Binding-site contacts:
Ligand atom C2 contacts residue PRO122 of chain 1.B at 3.8 Å (hydrophobic).
Ligand atom C1 contacts residue PRO122 of chain 1.B at 3.9 Å (hydrophobic).
Ligand atom C6 contacts residue PRO122 of chain 1.B at 3.9 Å (hydrophobic).
Ligand atom N1 contacts residue TYR121 of chain 1.B at 3.6 Å.
Ligand atom C1 contacts residue ASP120 of chain 1.B at 4.1 Å.
Ligand atom C8 contacts residue ASP120 of chain 1.B at 4.3 Å.
Ligand atom N1 contacts residue U4C1 of chain 1.F at 4.2 Å.
Ligand atom N1 contacts residue ASP120 of chain 1.B at 4.2 Å.
Ligand atom C10 contacts residue U4C1 of chain 1.F at 4.0 Å.
Ligand atom C3 contacts residue PRO122 of chain 1.B at 3.5 Å (hydrophobic).
Ligand atom O contacts residue ASP120 of chain 1.B at 3.1 Å (salt-bridge).
Ligand atom C6 contacts residue TYR121 of chain 1.B at 3.6 Å (hydrophobic).
Ligand atom C5 contacts residue PRO92 of chain 1.B at 4.4 Å (hydrophobic).
Ligand atom N contacts residue ASP120 of chain 1.B at 3.1 Å (salt-bridge).
Ligand atom C9 contacts residue PRO122 of chain 1.B at 4.3 Å (hydrophobic).
Ligand atom C4 contacts residue PRO122 of chain 1.B at 3.6 Å (hydrophobic).
Ligand atom N1 contacts residue PRO122 of chain 1.B at 3.7 Å.
Ligand atom N contacts residue TYR121 of chain 1.B at 4.2 Å.
Ligand atom C9 contacts residue U4C1 of chain 1.F at 3.5 Å.
Ligand atom C5 contacts residue GLU95 of chain 1.B at 3.5 Å.
Ligand atom C9 contacts residue TYR121 of chain 1.B at 4.3 Å (hydrophobic).
Ligand atom C1 contacts residue TYR121 of chain 1.B at 4.4 Å (hydrophobic).
Ligand atom C4 contacts residue GLU95 of chain 1.B at 3.9 Å.
Ligand atom C contacts residue TYR121 of chain 1.B at 4.4 Å (hydrophobic).
Ligand atom C5 contacts residue PRO122 of chain 1.B at 3.8 Å (hydrophobic).
Ligand atom C5 contacts residue TYR121 of chain 1.B at 4.1 Å (hydrophobic).
Ligand atom C contacts residue ASP120 of chain 1.B at 3.2 Å.

The protein below binds the small molecule below.
Small molecule (SMILES): O=C1Nc2ccccc2C[C@]12CCCN2

Sequence of chain 1.B:
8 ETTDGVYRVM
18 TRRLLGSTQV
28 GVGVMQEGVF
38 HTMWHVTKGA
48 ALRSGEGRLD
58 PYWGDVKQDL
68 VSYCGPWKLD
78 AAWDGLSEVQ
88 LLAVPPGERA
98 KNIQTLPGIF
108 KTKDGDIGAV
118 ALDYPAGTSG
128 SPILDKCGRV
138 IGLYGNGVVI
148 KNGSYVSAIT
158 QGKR